Binding-site contacts:
Ligand atom O6 contacts residue SER69 of chain 1.D at 3.9 Å.
Ligand atom C2 contacts residue ASN67 of chain 1.D at 2.5 Å.
Ligand atom O7 contacts residue ASN67 of chain 1.D at 4.2 Å.
Ligand atom C1 contacts residue ASN67 of chain 1.D at 1.4 Å.
Ligand atom C1 contacts residue SER69 of chain 1.D at 3.2 Å.
Ligand atom O6 contacts residue GLU70 of chain 1.D at 3.8 Å.
Ligand atom O5 contacts residue GLU70 of chain 1.D at 3.9 Å.
Ligand atom O5 contacts residue SER69 of chain 1.D at 3.0 Å (h-bond).
Ligand atom C1 contacts residue GLU70 of chain 1.D at 4.5 Å.
Ligand atom O5 contacts residue ASN67 of chain 1.D at 2.3 Å (h-bond).
Ligand atom C6 contacts residue SER69 of chain 1.D at 4.1 Å.
Ligand atom N2 contacts residue ASN67 of chain 1.D at 2.9 Å (h-bond).
Ligand atom C7 contacts residue ASN67 of chain 1.D at 3.8 Å.
Ligand atom C4 contacts residue ASN67 of chain 1.D at 4.2 Å.
Ligand atom C5 contacts residue ASN67 of chain 1.D at 3.6 Å.
Ligand atom C5 contacts residue SER69 of chain 1.D at 3.6 Å.
Ligand atom C3 contacts residue ASN67 of chain 1.D at 3.8 Å.
Ligand atom O6 contacts residue ASN67 of chain 1.D at 4.5 Å.

The small molecule below binds the protein below.
Small molecule (SMILES): CC(=O)N[C@@H]1[C@@H](O)[C@H](O)[C@@H](CO)O[C@H]1O

Sequence of chain 1.D:
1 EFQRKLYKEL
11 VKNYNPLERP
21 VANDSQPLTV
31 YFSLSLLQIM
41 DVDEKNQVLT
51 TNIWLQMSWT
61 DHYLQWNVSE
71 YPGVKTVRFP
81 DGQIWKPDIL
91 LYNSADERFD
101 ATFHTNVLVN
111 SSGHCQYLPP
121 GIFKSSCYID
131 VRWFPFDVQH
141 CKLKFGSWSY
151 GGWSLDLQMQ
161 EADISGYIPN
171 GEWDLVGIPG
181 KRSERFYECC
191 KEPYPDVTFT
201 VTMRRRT